Sequence of chain 1.E:
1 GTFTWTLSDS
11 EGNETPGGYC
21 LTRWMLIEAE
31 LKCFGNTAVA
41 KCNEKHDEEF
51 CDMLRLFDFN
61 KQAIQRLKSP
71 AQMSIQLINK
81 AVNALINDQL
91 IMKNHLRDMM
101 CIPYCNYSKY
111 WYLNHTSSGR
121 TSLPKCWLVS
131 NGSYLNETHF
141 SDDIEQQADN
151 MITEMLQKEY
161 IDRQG

Binding-site contacts:
Ligand atom C4 contacts residue ASN131 of chain 1.E at 4.4 Å.
Ligand atom C7 contacts residue ASN131 of chain 1.E at 3.4 Å.
Ligand atom C1 contacts residue ASN131 of chain 1.E at 1.5 Å.
Ligand atom O7 contacts residue ASN131 of chain 1.E at 3.4 Å (h-bond).
Ligand atom C5 contacts residue ASN131 of chain 1.E at 3.8 Å.
Ligand atom C2 contacts residue ASN131 of chain 1.E at 2.5 Å.
Ligand atom C8 contacts residue ASN131 of chain 1.E at 3.9 Å.
Ligand atom N2 contacts residue ASN131 of chain 1.E at 3.0 Å (h-bond).
Ligand atom C3 contacts residue ASN131 of chain 1.E at 3.9 Å.
Ligand atom O5 contacts residue ASN131 of chain 1.E at 2.5 Å (h-bond).

The small molecule below binds the protein below.
Small molecule (SMILES): CC(=O)N[C@@H]1[C@@H](O)[C@H](O)[C@@H](CO)O[C@H]1O